The protein below binds the small molecule below.
Small molecule (SMILES): CC(=O)N[C@@H]1[C@@H](O)[C@H](O)[C@@H](CO)O[C@H]1O

Binding-site contacts:
Ligand atom C3 contacts residue ASN315 of chain 23.E at 3.8 Å.
Ligand atom O7 contacts residue ASN315 of chain 23.E at 4.2 Å.
Ligand atom C4 contacts residue ASN315 of chain 23.E at 4.3 Å.
Ligand atom C2 contacts residue ASN315 of chain 23.E at 2.5 Å.
Ligand atom C8 contacts residue ASN315 of chain 23.E at 3.5 Å.
Ligand atom C7 contacts residue ASN315 of chain 23.E at 3.3 Å.
Ligand atom O5 contacts residue ASN315 of chain 23.E at 2.4 Å (h-bond).
Ligand atom C8 contacts residue ILE281 of chain 23.E at 4.5 Å (hydrophobic).
Ligand atom C1 contacts residue ASN315 of chain 23.E at 1.4 Å.
Ligand atom C5 contacts residue ASN315 of chain 23.E at 3.7 Å.
Ligand atom N2 contacts residue ASN315 of chain 23.E at 2.8 Å (h-bond).
Ligand atom O5 contacts residue VAL314 of chain 23.E at 3.8 Å.
Ligand atom O5 contacts residue THR313 of chain 23.E at 4.3 Å.
Ligand atom C1 contacts residue VAL314 of chain 23.E at 4.4 Å (hydrophobic).
Ligand atom C6 contacts residue ASN315 of chain 23.E at 4.5 Å.
Ligand atom C6 contacts residue THR313 of chain 23.E at 4.5 Å.

Sequence of chain 23.E:
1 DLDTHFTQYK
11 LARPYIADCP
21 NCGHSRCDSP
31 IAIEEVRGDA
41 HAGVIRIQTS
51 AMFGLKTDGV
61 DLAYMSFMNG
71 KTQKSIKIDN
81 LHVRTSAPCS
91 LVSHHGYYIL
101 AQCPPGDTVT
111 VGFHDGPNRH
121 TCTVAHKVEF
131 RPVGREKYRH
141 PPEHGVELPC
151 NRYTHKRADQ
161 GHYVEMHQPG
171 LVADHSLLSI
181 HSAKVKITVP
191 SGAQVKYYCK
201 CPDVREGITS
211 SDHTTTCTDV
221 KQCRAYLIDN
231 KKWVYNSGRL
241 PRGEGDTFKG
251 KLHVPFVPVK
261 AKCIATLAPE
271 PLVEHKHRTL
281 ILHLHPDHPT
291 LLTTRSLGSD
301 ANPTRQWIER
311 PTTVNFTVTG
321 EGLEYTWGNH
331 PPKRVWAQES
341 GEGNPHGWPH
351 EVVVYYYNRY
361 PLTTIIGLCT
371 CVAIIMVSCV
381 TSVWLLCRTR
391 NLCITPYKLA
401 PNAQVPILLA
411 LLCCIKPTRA